Sequence of chain 8.C:
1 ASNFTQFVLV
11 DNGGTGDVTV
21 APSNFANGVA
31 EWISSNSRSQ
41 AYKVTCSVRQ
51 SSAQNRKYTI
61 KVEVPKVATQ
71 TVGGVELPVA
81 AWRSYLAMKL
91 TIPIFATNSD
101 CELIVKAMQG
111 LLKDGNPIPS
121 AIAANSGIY

Binding-site contacts:
Ligand atom N7 contacts residue LYS61 of chain 57.C at 3.4 Å.
Ligand atom C5 contacts residue THR45 of chain 57.C at 3.4 Å.
Ligand atom OP2 contacts residue THR91 of chain 8.C at 3.7 Å.
Ligand atom C8 contacts residue LYS61 of chain 57.C at 3.6 Å.
Ligand atom N1 contacts residue SER47 of chain 57.C at 2.7 Å (h-bond).
Ligand atom OP2 contacts residue LYS57 of chain 8.C at 3.5 Å (salt-bridge).
Ligand atom C2 contacts residue SER47 of chain 57.C at 3.2 Å.
Ligand atom OP1 contacts residue SER52 of chain 8.C at 3.1 Å.
Ligand atom OP1 contacts residue ASN55 of chain 8.C at 3.0 Å (h-bond).
Ligand atom O4' contacts residue LYS61 of chain 57.C at 3.7 Å.
Ligand atom N7 contacts residue TYR85 of chain 57.C at 3.8 Å.
Ligand atom OP1 contacts residue ASN55 of chain 8.C at 3.2 Å.
Ligand atom N7 contacts residue THR45 of chain 57.C at 2.7 Å (h-bond).
Ligand atom OP1 contacts residue SER51 of chain 8.C at 2.7 Å (h-bond).
Ligand atom OP2 contacts residue LYS89 of chain 8.C at 3.5 Å (salt-bridge).
Ligand atom P contacts residue SER51 of chain 8.C at 3.2 Å.
Ligand atom N6 contacts residue CYS46 of chain 57.C at 3.6 Å (h-bond).
Ligand atom C5' contacts residue ARG49 of chain 8.C at 2.6 Å.
Ligand atom O5' contacts residue LYS57 of chain 8.C at 2.8 Å (salt-bridge).
Ligand atom C5' contacts residue LYS57 of chain 8.C at 3.8 Å.
Ligand atom P contacts residue ARG49 of chain 8.C at 3.7 Å.
Ligand atom OP1 contacts residue LYS89 of chain 8.C at 3.5 Å (salt-bridge).
Ligand atom N6 contacts residue THR45 of chain 57.C at 2.8 Å (h-bond).
Ligand atom OP2 contacts residue TYR85 of chain 57.C at 2.6 Å (h-bond).
Ligand atom O5' contacts residue ARG49 of chain 8.C at 3.6 Å (salt-bridge).
Ligand atom N1 contacts residue THR59 of chain 57.C at 3.4 Å.
Ligand atom P contacts residue LYS57 of chain 8.C at 3.1 Å.
Ligand atom O3' contacts residue ARG49 of chain 8.C at 3.6 Å (salt-bridge).
Ligand atom OP2 contacts residue SER51 of chain 8.C at 3.3 Å (h-bond).
Ligand atom C4' contacts residue ARG49 of chain 8.C at 3.6 Å.
Ligand atom OP2 contacts residue LYS57 of chain 8.C at 3.0 Å (salt-bridge).
Ligand atom N6 contacts residue THR59 of chain 57.C at 2.7 Å (h-bond).
Ligand atom OP2 contacts residue LYS43 of chain 57.C at 2.7 Å (salt-bridge).
Ligand atom OP1 contacts residue LYS57 of chain 8.C at 2.9 Å.
Ligand atom C6 contacts residue THR45 of chain 57.C at 3.4 Å.
Ligand atom C6 contacts residue THR59 of chain 57.C at 3.5 Å.
Ligand atom O3' contacts residue SER51 of chain 8.C at 3.3 Å (h-bond).
Ligand atom N9 contacts residue LYS61 of chain 57.C at 3.8 Å.
Ligand atom O5' contacts residue LYS89 of chain 8.C at 3.2 Å (salt-bridge).
Ligand atom OP1 contacts residue ARG49 of chain 8.C at 2.6 Å (salt-bridge).

This small molecule binds to this protein.
Small molecule (SMILES): Nc1ccn([C@@H]2O[C@H](CO[P](=O)(O)O[C@H]3[C@@H](O)[C@H](n4cnc5c(N)ncnc54)O[C@@H]3CO[P](=O)(O)O[C@H]3[C@@H](O)[C@H](n4cnc5c(=O)nc(N)[nH]c54)O[C@@H]3CO[P](=O)(O)O[C@H]3[C@@H](O)[C@H](n4cnc5c(N)ncnc54)O[C@@H]3CO[P](=O)(O)O[C@H]3[C@@H](O)[C@H](n4cnc5c(N)ncnc54)O[C@@H]3CO[P](=O)(O)O[C@H]3[C@@H](O)[C@H](n4ccc(=O)[nH]c4=O)O[C@@H]3CO[P](=O)(O)O[C@H]3[C@@H](O)[C@H](n4ccc(N)nc4=O)O[C@@H]3CO[P](=O)(O)O[C@H]3[C@@H](O)[C@H](n4ccc(=O)[nH]c4=O)O[C@@H]3CO[P](=O)(O)O[C@H]3[C@@H](O)[C@H](n4cnc5c(=O)nc(N)[nH]c54)O[C@@H]3CO)[C@@H](O)[C@H]2O)c(=O)n1

Sequence of chain 57.C:
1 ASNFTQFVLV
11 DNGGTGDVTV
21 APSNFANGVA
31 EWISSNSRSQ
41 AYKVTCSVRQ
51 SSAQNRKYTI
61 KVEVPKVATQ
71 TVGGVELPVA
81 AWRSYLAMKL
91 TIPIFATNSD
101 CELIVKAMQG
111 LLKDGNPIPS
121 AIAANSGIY